The small molecule below binds the protein below.
Small molecule (SMILES): CC(=O)N[C@@H](Cc1ccccc1)C(=O)N[C@H]1CCCNC(=O)[C@H](CCCN=C(N)N)NC(=O)[C@H](CC2=c3ccccc3=NC2)NC(=O)[C@@H](CC2CCCCC2)NC(=O)[C@@H]2CCCN2C1=O

Binding-site contacts:
Ligand atom CA contacts residue VAL276 of chain 1.A at 3.5 Å (hydrophobic).
Ligand atom NH2 contacts residue GLY348 of chain 1.A at 3.3 Å.
Ligand atom CZ2 contacts residue LEU178 of chain 1.A at 3.6 Å (hydrophobic).
Ligand atom NH1 contacts residue TYR344 of chain 1.A at 3.4 Å.
Ligand atom NH1 contacts residue THR347 of chain 1.A at 3.3 Å (h-bond).
Ligand atom CD1 contacts residue ARG264 of chain 1.A at 3.6 Å.
Ligand atom N contacts residue ASP368 of chain 1.A at 3.0 Å (salt-bridge).
Ligand atom CE1 contacts residue ARG264 of chain 1.A at 3.6 Å.
Ligand atom CD1 contacts residue PRO199 of chain 1.A at 3.3 Å (hydrophobic).
Ligand atom C contacts residue ARG261 of chain 1.A at 3.7 Å.
Ligand atom C contacts residue CYS274 of chain 1.A at 3.5 Å (hydrophobic).
Ligand atom O contacts residue ASP368 of chain 1.A at 3.5 Å (salt-bridge).
Ligand atom NH2 contacts residue TYR344 of chain 1.A at 2.9 Å (h-bond).
Ligand atom O contacts residue GLY275 of chain 1.A at 3.2 Å.
Ligand atom NE contacts residue TYR344 of chain 1.A at 3.5 Å.
Ligand atom N contacts residue CYS274 of chain 1.A at 2.8 Å (h-bond).
Ligand atom CB contacts residue ASP368 of chain 1.A at 3.7 Å.
Ligand atom CD1 contacts residue VAL276 of chain 1.A at 3.4 Å (hydrophobic).
Ligand atom O contacts residue VAL276 of chain 1.A at 2.9 Å (h-bond).
Ligand atom C4 contacts residue SER181 of chain 1.A at 3.7 Å.
Ligand atom O contacts residue VAL276 of chain 1.A at 3.6 Å.
Ligand atom CA contacts residue ASP368 of chain 1.A at 3.7 Å.
Ligand atom CZ contacts residue ARG264 of chain 1.A at 3.7 Å.
Ligand atom CB contacts residue ASP368 of chain 1.A at 3.6 Å.
Ligand atom CG contacts residue ARG264 of chain 1.A at 3.5 Å.
Ligand atom N contacts residue ASP368 of chain 1.A at 3.1 Å (salt-bridge).
Ligand atom CE3 contacts residue VAL372 of chain 1.A at 3.5 Å (hydrophobic).
Ligand atom CE1 contacts residue VAL262 of chain 1.A at 3.5 Å (hydrophobic).
Ligand atom CZ contacts residue TYR344 of chain 1.A at 3.3 Å (hydrophobic).
Ligand atom CH3 contacts residue SER279 of chain 1.A at 3.6 Å.
Ligand atom NE contacts residue ASP368 of chain 1.A at 2.6 Å (salt-bridge).
Ligand atom C1 contacts residue CYS274 of chain 1.A at 3.3 Å (hydrophobic).
Ligand atom O contacts residue ARG261 of chain 1.A at 2.6 Å (salt-bridge).
Ligand atom CA contacts residue CYS274 of chain 1.A at 3.3 Å (hydrophobic).
Ligand atom CB contacts residue ARG264 of chain 1.A at 3.5 Å.
Ligand atom NH1 contacts residue ASP368 of chain 1.A at 3.1 Å (salt-bridge).
Ligand atom N contacts residue VAL276 of chain 1.A at 3.1 Å (h-bond).
Ligand atom CZ contacts residue ASP368 of chain 1.A at 3.3 Å.
Ligand atom CD contacts residue ASP368 of chain 1.A at 3.7 Å.
Ligand atom NE1 contacts residue PRO199 of chain 1.A at 2.7 Å (h-bond).

Sequence of chain 1.A:
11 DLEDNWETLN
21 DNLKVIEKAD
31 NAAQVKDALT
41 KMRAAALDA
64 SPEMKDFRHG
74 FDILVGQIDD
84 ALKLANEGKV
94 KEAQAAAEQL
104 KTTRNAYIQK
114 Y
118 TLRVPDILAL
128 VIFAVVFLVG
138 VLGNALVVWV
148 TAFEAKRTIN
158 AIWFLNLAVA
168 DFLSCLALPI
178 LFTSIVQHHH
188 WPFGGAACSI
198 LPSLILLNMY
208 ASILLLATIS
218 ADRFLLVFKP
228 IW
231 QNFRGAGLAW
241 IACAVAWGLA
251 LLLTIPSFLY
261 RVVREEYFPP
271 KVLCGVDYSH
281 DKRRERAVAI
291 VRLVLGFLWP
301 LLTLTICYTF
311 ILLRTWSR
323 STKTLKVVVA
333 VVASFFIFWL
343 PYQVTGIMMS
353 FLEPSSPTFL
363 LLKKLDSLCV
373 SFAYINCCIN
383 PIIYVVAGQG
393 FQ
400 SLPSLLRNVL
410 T